Sequence of chain 57.F:
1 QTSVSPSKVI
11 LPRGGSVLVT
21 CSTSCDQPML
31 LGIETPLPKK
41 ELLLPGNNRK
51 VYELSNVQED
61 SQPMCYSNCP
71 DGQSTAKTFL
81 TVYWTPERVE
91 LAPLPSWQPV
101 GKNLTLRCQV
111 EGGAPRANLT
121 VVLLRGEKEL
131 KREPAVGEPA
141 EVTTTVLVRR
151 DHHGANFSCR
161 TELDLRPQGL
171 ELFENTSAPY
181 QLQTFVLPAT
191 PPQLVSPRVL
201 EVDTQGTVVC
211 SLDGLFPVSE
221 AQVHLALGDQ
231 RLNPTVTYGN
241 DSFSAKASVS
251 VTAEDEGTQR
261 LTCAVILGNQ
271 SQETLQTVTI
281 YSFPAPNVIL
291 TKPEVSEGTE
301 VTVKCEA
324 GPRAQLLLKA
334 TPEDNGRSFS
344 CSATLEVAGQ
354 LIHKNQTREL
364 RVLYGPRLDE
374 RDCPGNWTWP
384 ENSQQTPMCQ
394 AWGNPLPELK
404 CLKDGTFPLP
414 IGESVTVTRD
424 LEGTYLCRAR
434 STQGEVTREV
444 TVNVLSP

Binding-site contacts:
Ligand atom O5 contacts residue ASN118 of chain 57.F at 1.8 Å (h-bond).
Ligand atom O6 contacts residue ALA117 of chain 57.F at 2.3 Å.
Ligand atom C5 contacts residue ASN118 of chain 57.F at 3.2 Å.
Ligand atom C6 contacts residue ALA117 of chain 57.F at 3.6 Å (hydrophobic).
Ligand atom O7 contacts residue ASN118 of chain 57.F at 3.5 Å (h-bond).
Ligand atom C2 contacts residue ALA117 of chain 57.F at 4.0 Å (hydrophobic).
Ligand atom O7 contacts residue ALA117 of chain 57.F at 4.5 Å.
Ligand atom C1 contacts residue GLN168 of chain 57.F at 4.0 Å.
Ligand atom C8 contacts residue PRO167 of chain 57.F at 3.7 Å (hydrophobic).
Ligand atom C5 contacts residue ALA117 of chain 57.F at 4.2 Å (hydrophobic).
Ligand atom C4 contacts residue ASN118 of chain 57.F at 3.8 Å.
Ligand atom O5 contacts residue ALA117 of chain 57.F at 3.5 Å (h-bond).
Ligand atom C1 contacts residue ASN118 of chain 57.F at 1.6 Å.
Ligand atom C7 contacts residue PRO167 of chain 57.F at 3.9 Å (hydrophobic).
Ligand atom N2 contacts residue PRO167 of chain 57.F at 4.0 Å.
Ligand atom C1 contacts residue ALA117 of chain 57.F at 3.9 Å (hydrophobic).
Ligand atom C7 contacts residue ASN118 of chain 57.F at 3.9 Å.
Ligand atom C3 contacts residue ASN118 of chain 57.F at 3.8 Å.
Ligand atom N2 contacts residue ASN118 of chain 57.F at 3.6 Å.
Ligand atom C1 contacts residue PRO167 of chain 57.F at 4.4 Å (hydrophobic).
Ligand atom C4 contacts residue ALA117 of chain 57.F at 4.2 Å (hydrophobic).
Ligand atom C5 contacts residue GLN168 of chain 57.F at 4.5 Å.
Ligand atom C8 contacts residue ASP164 of chain 57.F at 4.5 Å.
Ligand atom O5 contacts residue GLN168 of chain 57.F at 4.0 Å.
Ligand atom O6 contacts residue ASN118 of chain 57.F at 4.0 Å.
Ligand atom C2 contacts residue ASN118 of chain 57.F at 2.7 Å.
Ligand atom C6 contacts residue ASN118 of chain 57.F at 4.0 Å.

A small-molecule ligand and the protein it binds are described below.
Small molecule (SMILES): CC(=O)N[C@@H]1[C@@H](O)[C@H](O)[C@@H](CO)O[C@H]1O